The protein below binds the small molecule below.
Small molecule (SMILES): CC(=O)N[C@H]1[C@H](O[C@H]2[C@H](O)[C@@H](NC(C)=O)CO[C@@H]2CO[C@@H]2O[C@@H](C)[C@@H](O)[C@@H](O)[C@@H]2O)O[C@H](CO)[C@@H](O)[C@@H]1O

Binding-site contacts:
Ligand atom O3 contacts residue VAL176 of chain 1.B at 4.2 Å.
Ligand atom C1 contacts residue TYR198 of chain 1.B at 3.2 Å (hydrophobic).
Ligand atom C2 contacts residue TYR198 of chain 1.B at 4.3 Å (hydrophobic).
Ligand atom C4 contacts residue ASN118 of chain 1.B at 4.2 Å.
Ligand atom C8 contacts residue GLY117 of chain 1.B at 4.4 Å.
Ligand atom C1 contacts residue ASN118 of chain 1.B at 1.4 Å.
Ligand atom C7 contacts residue ASN118 of chain 1.B at 3.4 Å.
Ligand atom C5 contacts residue TYR198 of chain 1.B at 3.8 Å (hydrophobic).
Ligand atom C3 contacts residue TYR198 of chain 1.B at 4.3 Å (hydrophobic).
Ligand atom C5 contacts residue TYR198 of chain 1.B at 3.7 Å (hydrophobic).
Ligand atom O5 contacts residue ASN118 of chain 1.B at 2.3 Å (h-bond).
Ligand atom C8 contacts residue LEU116 of chain 1.B at 4.3 Å (hydrophobic).
Ligand atom O7 contacts residue ASN118 of chain 1.B at 3.4 Å (h-bond).
Ligand atom C5 contacts residue ASN118 of chain 1.B at 3.6 Å.
Ligand atom C3 contacts residue ASN118 of chain 1.B at 3.8 Å.
Ligand atom C2 contacts residue ASN118 of chain 1.B at 2.5 Å.
Ligand atom O5 contacts residue TYR198 of chain 1.B at 3.6 Å (h-bond).
Ligand atom C6 contacts residue TYR198 of chain 1.B at 3.8 Å (hydrophobic).
Ligand atom C4 contacts residue TYR198 of chain 1.B at 3.8 Å (hydrophobic).
Ligand atom N2 contacts residue ASN118 of chain 1.B at 3.0 Å (h-bond).
Ligand atom O6 contacts residue TYR198 of chain 1.B at 4.5 Å.

Sequence of chain 1.B:
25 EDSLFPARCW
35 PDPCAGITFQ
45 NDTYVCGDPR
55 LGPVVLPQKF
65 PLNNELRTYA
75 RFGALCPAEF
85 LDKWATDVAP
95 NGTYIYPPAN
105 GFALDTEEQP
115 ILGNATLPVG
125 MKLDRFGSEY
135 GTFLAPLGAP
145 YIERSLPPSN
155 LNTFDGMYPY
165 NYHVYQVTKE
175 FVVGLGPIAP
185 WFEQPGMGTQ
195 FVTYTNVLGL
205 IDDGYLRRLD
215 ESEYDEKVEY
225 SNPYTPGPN